The small molecule below binds the protein below.
Small molecule (SMILES): CC(=O)N[C@@H]1[C@@H](O)[C@H](O)[C@@H](CO)O[C@H]1O

Sequence of chain 2.A:
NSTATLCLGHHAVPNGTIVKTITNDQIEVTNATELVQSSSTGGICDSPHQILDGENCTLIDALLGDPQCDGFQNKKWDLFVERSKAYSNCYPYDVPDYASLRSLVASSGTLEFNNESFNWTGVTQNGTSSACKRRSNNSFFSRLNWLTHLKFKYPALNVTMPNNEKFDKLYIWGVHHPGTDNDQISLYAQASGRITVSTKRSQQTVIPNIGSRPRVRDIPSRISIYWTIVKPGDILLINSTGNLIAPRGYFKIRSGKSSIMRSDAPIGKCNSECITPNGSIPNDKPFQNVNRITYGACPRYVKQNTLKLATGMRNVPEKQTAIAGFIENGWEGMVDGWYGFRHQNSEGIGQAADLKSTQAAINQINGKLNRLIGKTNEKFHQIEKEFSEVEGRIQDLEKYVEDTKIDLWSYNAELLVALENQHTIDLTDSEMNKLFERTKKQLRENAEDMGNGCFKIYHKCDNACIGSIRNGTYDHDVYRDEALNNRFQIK

Binding-site contacts:
Ligand atom C1 contacts residue TYR94 of chain 2.A at 4.1 Å (hydrophobic).
Ligand atom C2 contacts residue ASN63 of chain 2.A at 2.5 Å.
Ligand atom N2 contacts residue ASN63 of chain 2.A at 3.0 Å (h-bond).
Ligand atom C1 contacts residue ASN63 of chain 2.A at 1.4 Å.
Ligand atom C8 contacts residue GLU62 of chain 2.A at 3.5 Å.
Ligand atom C5 contacts residue ASN63 of chain 2.A at 3.6 Å.
Ligand atom C4 contacts residue ASN63 of chain 2.A at 4.2 Å.
Ligand atom C3 contacts residue ASN63 of chain 2.A at 3.8 Å.
Ligand atom C6 contacts residue TYR94 of chain 2.A at 3.9 Å (hydrophobic).
Ligand atom O5 contacts residue TYR94 of chain 2.A at 3.1 Å (h-bond).
Ligand atom O6 contacts residue TYR94 of chain 2.A at 3.1 Å (h-bond).
Ligand atom O5 contacts residue ASN63 of chain 2.A at 2.3 Å (h-bond).
Ligand atom C5 contacts residue TYR94 of chain 2.A at 4.1 Å (hydrophobic).
Ligand atom O7 contacts residue ASN63 of chain 2.A at 3.5 Å (h-bond).
Ligand atom C7 contacts residue ASN63 of chain 2.A at 3.5 Å.